Binding-site contacts:
Ligand atom O95 contacts residue SER106 of chain 1.B at 3.0 Å (h-bond).
Ligand atom PB5 contacts residue SER106 of chain 1.B at 3.5 Å.
Ligand atom PA2 contacts residue LYS142 of chain 1.B at 3.7 Å.
Ligand atom O95 contacts residue ARG112 of chain 1.B at 2.8 Å (salt-bridge).
Ligand atom O12 contacts residue LYS142 of chain 1.B at 3.9 Å.
Ligand atom O34 contacts residue LYS107 of chain 1.B at 3.0 Å.
Ligand atom O46 contacts residue ARG108 of chain 1.B at 3.3 Å.
Ligand atom PB5 contacts residue HIS111 of chain 1.B at 3.7 Å.
Ligand atom O31 contacts residue LYS142 of chain 1.B at 2.8 Å.
Ligand atom F55 contacts residue ARG112 of chain 1.B at 3.8 Å.
Ligand atom O85 contacts residue LYS110 of chain 1.B at 3.4 Å (salt-bridge).
Ligand atom O75 contacts residue GLY109 of chain 1.B at 3.2 Å (h-bond).
Ligand atom O11 contacts residue LYS142 of chain 1.B at 3.1 Å (salt-bridge).
Ligand atom O75 contacts residue SER106 of chain 1.B at 2.9 Å (h-bond).
Ligand atom F55 contacts residue HIS111 of chain 1.B at 3.7 Å.
Ligand atom PB5 contacts residue LYS110 of chain 1.B at 4.0 Å.
Ligand atom O75 contacts residue LYS107 of chain 1.B at 2.8 Å (salt-bridge).
Ligand atom O85 contacts residue HIS111 of chain 1.B at 3.1 Å (h-bond).
Ligand atom O22 contacts residue LYS142 of chain 1.B at 2.5 Å (salt-bridge).
Ligand atom O75 contacts residue ARG108 of chain 1.B at 2.8 Å (salt-bridge).
Ligand atom O35 contacts residue LYS107 of chain 1.B at 3.2 Å.
Ligand atom F65 contacts residue ARG112 of chain 1.B at 2.6 Å.
Ligand atom O16 contacts residue ARG108 of chain 1.B at 3.7 Å.
Ligand atom O41 contacts residue ARG108 of chain 1.B at 2.8 Å (salt-bridge).
Ligand atom O26 contacts residue HIS111 of chain 1.B at 2.7 Å (h-bond).
Ligand atom O46 contacts residue HIS111 of chain 1.B at 3.6 Å.
Ligand atom O95 contacts residue HIS111 of chain 1.B at 3.2 Å (h-bond).
Ligand atom PA1 contacts residue ARG108 of chain 1.B at 3.9 Å.
Ligand atom F65 contacts residue LYS107 of chain 1.B at 3.9 Å.
Ligand atom PA6 contacts residue ARG108 of chain 1.B at 3.8 Å.
Ligand atom O24 contacts residue ARG112 of chain 1.B at 3.4 Å (salt-bridge).
Ligand atom F65 contacts residue CYS48 of chain 1.B at 3.9 Å.
Ligand atom O21 contacts residue ARG108 of chain 1.B at 3.9 Å.
Ligand atom O35 contacts residue ARG108 of chain 1.B at 3.7 Å.
Ligand atom O36 contacts residue ARG108 of chain 1.B at 3.7 Å.
Ligand atom O26 contacts residue LYS142 of chain 1.B at 2.9 Å (salt-bridge).
Ligand atom PA6 contacts residue HIS111 of chain 1.B at 3.8 Å.
Ligand atom O46 contacts residue LYS110 of chain 1.B at 3.4 Å.
Ligand atom PA1 contacts residue LYS142 of chain 1.B at 3.8 Å.
Ligand atom PB5 contacts residue GLY109 of chain 1.B at 4.0 Å.

This protein binds this small molecule.
Small molecule (SMILES): O=C(NC1[C@@H](OP(=O)(O)O)[C@H](OP(=O)(O)O)C(OP(=O)(O)O)[C@H](OP(=O)(O)O)[C@H]1OP(=O)(O)O)C(F)(F)P(=O)(O)O

Sequence of chain 1.B:
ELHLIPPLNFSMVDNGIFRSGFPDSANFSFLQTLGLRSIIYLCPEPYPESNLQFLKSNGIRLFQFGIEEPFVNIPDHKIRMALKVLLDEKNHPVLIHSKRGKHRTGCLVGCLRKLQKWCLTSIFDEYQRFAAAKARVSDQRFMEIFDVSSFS